This protein binds this small molecule.
Small molecule (SMILES): CC(=O)N[C@@H]1[C@@H](O)[C@H](O)[C@@H](CO)O[C@H]1O

Binding-site contacts:
Ligand atom C5 contacts residue ASN71 of chain 2.A at 3.4 Å.
Ligand atom C7 contacts residue ASN70 of chain 2.A at 3.6 Å.
Ligand atom C4 contacts residue ASN70 of chain 2.A at 4.2 Å.
Ligand atom O7 contacts residue ASN70 of chain 2.A at 3.9 Å.
Ligand atom C1 contacts residue ASN71 of chain 2.A at 4.0 Å.
Ligand atom C2 contacts residue ASN70 of chain 2.A at 2.4 Å.
Ligand atom C6 contacts residue ASN71 of chain 2.A at 2.8 Å.
Ligand atom O6 contacts residue ASN71 of chain 2.A at 3.2 Å (h-bond).
Ligand atom C5 contacts residue ASN70 of chain 2.A at 3.6 Å.
Ligand atom C8 contacts residue LEU361 of chain 2.A at 3.8 Å (hydrophobic).
Ligand atom O5 contacts residue ASN70 of chain 2.A at 2.4 Å (h-bond).
Ligand atom O5 contacts residue ASN71 of chain 2.A at 3.0 Å (h-bond).
Ligand atom N2 contacts residue LEU361 of chain 2.A at 4.3 Å.
Ligand atom C1 contacts residue ASN70 of chain 2.A at 1.4 Å.
Ligand atom N2 contacts residue ASN70 of chain 2.A at 2.9 Å (h-bond).
Ligand atom C3 contacts residue ASN70 of chain 2.A at 3.8 Å.

Sequence of chain 2.A:
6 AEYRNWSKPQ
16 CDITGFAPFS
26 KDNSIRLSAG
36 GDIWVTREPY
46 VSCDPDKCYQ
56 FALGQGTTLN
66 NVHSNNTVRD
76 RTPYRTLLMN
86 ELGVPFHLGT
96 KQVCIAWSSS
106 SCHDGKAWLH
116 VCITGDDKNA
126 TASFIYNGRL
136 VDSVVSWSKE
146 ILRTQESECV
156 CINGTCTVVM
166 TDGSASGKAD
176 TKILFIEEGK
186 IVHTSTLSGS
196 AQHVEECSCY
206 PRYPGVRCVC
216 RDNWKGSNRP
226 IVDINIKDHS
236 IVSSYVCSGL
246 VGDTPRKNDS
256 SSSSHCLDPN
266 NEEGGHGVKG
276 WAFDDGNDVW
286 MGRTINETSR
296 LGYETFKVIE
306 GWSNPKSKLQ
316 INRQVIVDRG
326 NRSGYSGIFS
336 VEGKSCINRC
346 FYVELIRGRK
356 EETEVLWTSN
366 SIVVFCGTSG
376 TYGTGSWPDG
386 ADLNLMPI